Binding-site contacts:
Ligand atom C18 contacts residue HIS289 of chain 1.A at 3.5 Å.
Ligand atom C6 contacts residue MET125 of chain 1.A at 4.0 Å (hydrophobic).
Ligand atom C3 contacts residue MET307 of chain 1.A at 3.8 Å (hydrophobic).
Ligand atom C2 contacts residue PHE311 of chain 1.A at 4.0 Å (hydrophobic).
Ligand atom C6 contacts residue S6H1 of chain 1.E at 4.1 Å.
Ligand atom C18 contacts residue S6H1 of chain 1.E at 3.9 Å.
Ligand atom C4 contacts residue S6H1 of chain 1.E at 3.7 Å.
Ligand atom C17 contacts residue ASP87 of chain 1.A at 3.4 Å.
Ligand atom C8 contacts residue S6H1 of chain 1.E at 4.0 Å.
Ligand atom C7 contacts residue LEU122 of chain 1.A at 3.7 Å (hydrophobic).
Ligand atom C11 contacts residue HIS289 of chain 1.A at 3.5 Å.
Ligand atom C12 contacts residue HIS289 of chain 1.A at 3.6 Å.
Ligand atom O3 contacts residue MET307 of chain 1.A at 3.7 Å.
Ligand atom C5 contacts residue S6E1 of chain 1.D at 3.6 Å.
Ligand atom C6 contacts residue PHE302 of chain 1.A at 4.0 Å (hydrophobic).
Ligand atom C4 contacts residue SER129 of chain 1.A at 3.3 Å.
Ligand atom C10 contacts residue S6H1 of chain 1.E at 3.9 Å.
Ligand atom C10 contacts residue LEU293 of chain 1.A at 4.1 Å (hydrophobic).
Ligand atom C16 contacts residue ASP87 of chain 1.A at 3.5 Å.
Ligand atom C4 contacts residue MET307 of chain 1.A at 3.8 Å (hydrophobic).
Ligand atom C16 contacts residue LEU88 of chain 1.A at 3.9 Å (hydrophobic).
Ligand atom C18 contacts residue S6E1 of chain 1.D at 4.0 Å.
Ligand atom C5 contacts residue S6H1 of chain 1.E at 3.6 Å.
Ligand atom C1 contacts residue LEU293 of chain 1.A at 3.5 Å (hydrophobic).
Ligand atom C12 contacts residue ARG292 of chain 1.A at 3.8 Å.
Ligand atom O3 contacts residue PHE133 of chain 1.A at 3.2 Å.
Ligand atom O3 contacts residue PHE311 of chain 1.A at 4.1 Å.
Ligand atom C17 contacts residue ARG292 of chain 1.A at 3.6 Å.
Ligand atom O17 contacts residue ASP87 of chain 1.A at 3.2 Å (salt-bridge).
Ligand atom C10 contacts residue S6E1 of chain 1.D at 3.9 Å.
Ligand atom C2 contacts residue LEU293 of chain 1.A at 3.4 Å (hydrophobic).
Ligand atom O17 contacts residue ARG292 of chain 1.A at 2.4 Å (salt-bridge).
Ligand atom C4 contacts residue S6E1 of chain 1.D at 3.7 Å.
Ligand atom O3 contacts residue SER129 of chain 1.A at 3.2 Å.
Ligand atom C8 contacts residue S6E1 of chain 1.D at 4.0 Å.
Ligand atom O17 contacts residue SER90 of chain 1.A at 3.2 Å (h-bond).
Ligand atom C3 contacts residue S6E1 of chain 1.D at 4.0 Å.
Ligand atom C3 contacts residue SER129 of chain 1.A at 3.7 Å.
Ligand atom C3 contacts residue LEU293 of chain 1.A at 3.9 Å (hydrophobic).
Ligand atom C3 contacts residue S6H1 of chain 1.E at 4.0 Å.

A protein and the small-molecule ligand that binds it are described below.
Small molecule (SMILES): C[C@]12CC[C@@H]3c4ccc(O)cc4CC[C@H]3[C@@H]1CC[C@@H]2O

Sequence of chain 1.A:
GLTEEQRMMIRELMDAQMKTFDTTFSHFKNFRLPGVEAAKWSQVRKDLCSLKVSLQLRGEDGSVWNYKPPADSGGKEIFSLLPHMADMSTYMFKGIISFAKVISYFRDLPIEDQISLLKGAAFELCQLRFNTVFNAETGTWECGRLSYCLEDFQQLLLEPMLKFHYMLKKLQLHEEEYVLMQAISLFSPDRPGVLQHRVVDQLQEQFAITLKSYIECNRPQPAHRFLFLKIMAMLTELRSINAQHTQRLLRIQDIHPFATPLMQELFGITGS